Binding-site contacts:
Ligand atom N2 contacts residue GLY150 of chain 38.E at 3.4 Å (h-bond).
Ligand atom C1 contacts residue MET151 of chain 38.E at 4.2 Å (hydrophobic).
Ligand atom C6 contacts residue THR156 of chain 38.E at 3.6 Å.
Ligand atom C8 contacts residue ASN157 of chain 38.E at 3.6 Å.
Ligand atom O5 contacts residue MET151 of chain 38.E at 3.9 Å.
Ligand atom C7 contacts residue GLY150 of chain 38.E at 3.0 Å.
Ligand atom C1 contacts residue GLY150 of chain 38.E at 4.0 Å.
Ligand atom O7 contacts residue GLY150 of chain 38.E at 2.9 Å (h-bond).
Ligand atom C3 contacts residue MET151 of chain 38.E at 4.0 Å (hydrophobic).
Ligand atom C2 contacts residue ASN154 of chain 38.E at 2.4 Å.
Ligand atom O5 contacts residue THR156 of chain 38.E at 3.8 Å.
Ligand atom C6 contacts residue ASP161 of chain 38.E at 3.6 Å.
Ligand atom C4 contacts residue ASP161 of chain 38.E at 4.0 Å.
Ligand atom O6 contacts residue THR156 of chain 38.E at 4.4 Å.
Ligand atom C6 contacts residue ASN157 of chain 38.E at 3.3 Å.
Ligand atom O5 contacts residue ASN157 of chain 38.E at 4.0 Å.
Ligand atom C6 contacts residue THR156 of chain 38.E at 3.9 Å.
Ligand atom O7 contacts residue ASN154 of chain 38.E at 4.2 Å.
Ligand atom C8 contacts residue GLY150 of chain 38.E at 3.7 Å.
Ligand atom O5 contacts residue ASN154 of chain 38.E at 2.3 Å (h-bond).
Ligand atom C2 contacts residue GLY150 of chain 38.E at 3.7 Å.
Ligand atom C5 contacts residue ASN154 of chain 38.E at 3.6 Å.
Ligand atom C7 contacts residue ASN154 of chain 38.E at 3.7 Å.
Ligand atom O5 contacts residue THR156 of chain 38.E at 3.8 Å.
Ligand atom C5 contacts residue ASP161 of chain 38.E at 4.5 Å.
Ligand atom C5 contacts residue THR156 of chain 38.E at 3.8 Å.
Ligand atom O6 contacts residue HIS148 of chain 38.E at 3.8 Å.
Ligand atom C4 contacts residue ASN154 of chain 38.E at 4.2 Å.
Ligand atom C5 contacts residue MET151 of chain 38.E at 3.9 Å (hydrophobic).
Ligand atom C4 contacts residue MET151 of chain 38.E at 3.9 Å (hydrophobic).
Ligand atom C1 contacts residue ASN154 of chain 38.E at 1.4 Å.
Ligand atom C5 contacts residue THR156 of chain 38.E at 3.8 Å.
Ligand atom C3 contacts residue ASN154 of chain 38.E at 3.8 Å.
Ligand atom N2 contacts residue ASN154 of chain 38.E at 2.9 Å (h-bond).
Ligand atom O6 contacts residue MET151 of chain 38.E at 4.3 Å.
Ligand atom C1 contacts residue THR156 of chain 38.E at 4.0 Å.
Ligand atom C2 contacts residue MET151 of chain 38.E at 4.2 Å (hydrophobic).
Ligand atom O7 contacts residue HIS148 of chain 38.E at 3.6 Å (h-bond).
Ligand atom O4 contacts residue ASP161 of chain 38.E at 4.0 Å.

This protein binds this small molecule.
Small molecule (SMILES): CC(=O)N[C@H]1[C@H](O[C@H]2[C@H](O)[C@@H](NC(C)=O)CO[C@@H]2CO[C@@H]2O[C@@H](C)[C@@H](O)[C@@H](O)[C@@H]2O)O[C@H](CO)[C@@H](O)[C@@H]1O

Sequence of chain 38.E:
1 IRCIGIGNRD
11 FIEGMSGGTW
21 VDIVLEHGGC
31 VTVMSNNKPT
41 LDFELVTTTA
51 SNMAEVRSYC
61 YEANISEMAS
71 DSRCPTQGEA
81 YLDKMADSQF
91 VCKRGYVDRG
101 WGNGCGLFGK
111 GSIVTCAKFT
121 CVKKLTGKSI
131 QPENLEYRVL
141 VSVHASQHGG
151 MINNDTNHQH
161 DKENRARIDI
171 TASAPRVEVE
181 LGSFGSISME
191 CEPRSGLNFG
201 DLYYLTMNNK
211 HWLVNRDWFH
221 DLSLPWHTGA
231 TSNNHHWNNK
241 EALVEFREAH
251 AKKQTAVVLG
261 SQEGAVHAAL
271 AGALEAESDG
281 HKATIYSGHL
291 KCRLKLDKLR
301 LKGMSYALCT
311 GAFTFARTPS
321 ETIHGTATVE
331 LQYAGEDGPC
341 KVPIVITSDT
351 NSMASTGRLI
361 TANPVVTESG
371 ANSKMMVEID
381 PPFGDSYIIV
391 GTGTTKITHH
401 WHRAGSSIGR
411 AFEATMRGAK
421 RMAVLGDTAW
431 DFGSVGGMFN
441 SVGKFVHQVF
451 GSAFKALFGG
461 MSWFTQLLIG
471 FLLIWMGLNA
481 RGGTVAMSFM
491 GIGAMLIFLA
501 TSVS